The protein below binds the small molecule below.
Small molecule (SMILES): C=CC[C@@H]1/C=C(\C)C[C@H](C)C[C@H](OC)[C@H]2O[C@@](O)(C(=O)C(=O)N3CCCC[C@H]3C(=O)O[C@H](/C(C)=C/[C@@H]3CC[C@@H](O)[C@H](OC)C3)[C@H](C)[C@@H](O)CC1=O)[C@H](C)C[C@@H]2OC

Binding-site contacts:
Ligand atom O2 contacts residue VAL57 of chain 1.B at 3.4 Å.
Ligand atom C11 contacts residue TYR95 of chain 1.B at 3.7 Å (hydrophobic).
Ligand atom C27 contacts residue TYR95 of chain 1.B at 3.8 Å (hydrophobic).
Ligand atom C45 contacts residue ALA94 of chain 1.B at 3.5 Å (hydrophobic).
Ligand atom O3 contacts residue TYR95 of chain 1.B at 2.3 Å (h-bond).
Ligand atom C41 contacts residue PHE48 of chain 1.B at 3.9 Å (hydrophobic).
Ligand atom O5 contacts residue TYR28 of chain 1.B at 4.0 Å.
Ligand atom C2 contacts residue TYR95 of chain 1.B at 3.3 Å (hydrophobic).
Ligand atom C42 contacts residue ILE100 of chain 1.B at 4.0 Å (hydrophobic).
Ligand atom O4 contacts residue PHE112 of chain 1.B at 3.6 Å.
Ligand atom C9 contacts residue ASP39 of chain 1.B at 3.8 Å.
Ligand atom C10 contacts residue ASP39 of chain 1.B at 3.7 Å.
Ligand atom C44 contacts residue ARG44 of chain 1.B at 3.9 Å.
Ligand atom N7 contacts residue TYR95 of chain 1.B at 3.6 Å (h-bond).
Ligand atom C29 contacts residue TYR95 of chain 1.B at 3.8 Å (hydrophobic).
Ligand atom C42 contacts residue TYR95 of chain 1.B at 3.5 Å (hydrophobic).
Ligand atom O4 contacts residue PHE38 of chain 1.B at 3.5 Å.
Ligand atom O4 contacts residue ASP39 of chain 1.B at 3.1 Å (salt-bridge).
Ligand atom C35 contacts residue ILE104 of chain 1.B at 3.8 Å (hydrophobic).
Ligand atom C6 contacts residue TYR28 of chain 1.B at 3.6 Å (hydrophobic).
Ligand atom O6 contacts residue ASP39 of chain 1.B at 3.0 Å.
Ligand atom O1 contacts residue TYR95 of chain 1.B at 3.6 Å (h-bond).
Ligand atom C5 contacts residue TYR28 of chain 1.B at 3.7 Å (hydrophobic).
Ligand atom O4 contacts residue TYR28 of chain 1.B at 3.4 Å.
Ligand atom C3 contacts residue TRP61 of chain 1.B at 3.9 Å (hydrophobic).
Ligand atom O2 contacts residue ILE58 of chain 1.B at 3.5 Å (h-bond).
Ligand atom C35 contacts residue PHE38 of chain 1.B at 4.0 Å (hydrophobic).
Ligand atom C5 contacts residue PHE48 of chain 1.B at 4.0 Å (hydrophobic).
Ligand atom C8 contacts residue TYR95 of chain 1.B at 3.2 Å (hydrophobic).
Ligand atom C35 contacts residue TYR95 of chain 1.B at 3.8 Å (hydrophobic).
Ligand atom C44 contacts residue ASP39 of chain 1.B at 3.9 Å.
Ligand atom O5 contacts residue ASP39 of chain 1.B at 3.6 Å.
Ligand atom C30 contacts residue TYR95 of chain 1.B at 3.8 Å (hydrophobic).
Ligand atom C4 contacts residue TRP61 of chain 1.B at 3.8 Å (hydrophobic).
Ligand atom O6 contacts residue PHE38 of chain 1.B at 3.9 Å.
Ligand atom O3 contacts residue PHE112 of chain 1.B at 3.9 Å.
Ligand atom O10 contacts residue GLN56 of chain 1.B at 3.7 Å.
Ligand atom C12 contacts residue ILE103 of chain 1.B at 3.8 Å (hydrophobic).
Ligand atom C1 contacts residue TYR95 of chain 1.B at 3.4 Å (hydrophobic).
Ligand atom C4 contacts residue PHE48 of chain 1.B at 3.8 Å (hydrophobic).

Sequence of chain 1.B:
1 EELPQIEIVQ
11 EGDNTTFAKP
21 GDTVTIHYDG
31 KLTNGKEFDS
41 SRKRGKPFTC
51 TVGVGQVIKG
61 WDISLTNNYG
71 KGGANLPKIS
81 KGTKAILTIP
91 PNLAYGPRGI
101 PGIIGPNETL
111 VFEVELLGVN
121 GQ